A protein and the small-molecule ligand that binds it are described below.
Small molecule (SMILES): OC[C@H]1O[C@@H](O[C@H]2[C@H](O)[C@@H](O)[C@H](O)O[C@@H]2CO)[C@H](O)[C@@H](O)[C@H]1O

Sequence of chain 1.B:
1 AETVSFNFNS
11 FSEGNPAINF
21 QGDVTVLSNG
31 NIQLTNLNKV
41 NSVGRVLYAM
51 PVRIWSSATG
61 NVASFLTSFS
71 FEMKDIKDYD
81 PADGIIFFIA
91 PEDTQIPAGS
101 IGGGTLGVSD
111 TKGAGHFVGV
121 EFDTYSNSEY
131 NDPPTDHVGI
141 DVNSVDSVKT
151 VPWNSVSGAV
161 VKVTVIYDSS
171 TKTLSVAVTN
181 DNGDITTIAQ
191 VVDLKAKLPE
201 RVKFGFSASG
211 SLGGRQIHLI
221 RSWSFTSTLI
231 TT

Binding-site contacts:
Ligand atom C1 contacts residue SER211 of chain 1.B at 3.8 Å.
Ligand atom O5 contacts residue SER211 of chain 1.B at 3.2 Å (h-bond).
Ligand atom O3 contacts residue TYR125 of chain 1.B at 3.8 Å.
Ligand atom C3 contacts residue ASN127 of chain 1.B at 3.5 Å.
Ligand atom O2 contacts residue GLY213 of chain 1.B at 3.6 Å.
Ligand atom O4 contacts residue ASP83 of chain 1.B at 2.8 Å (salt-bridge).
Ligand atom O3 contacts residue GLY104 of chain 1.B at 3.0 Å (h-bond).
Ligand atom O6 contacts residue ASP80 of chain 1.B at 3.4 Å (salt-bridge).
Ligand atom C3 contacts residue SER211 of chain 1.B at 4.0 Å.
Ligand atom O2 contacts residue GLU129 of chain 1.B at 4.2 Å.
Ligand atom C5 contacts residue TYR125 of chain 1.B at 3.4 Å (hydrophobic).
Ligand atom C4 contacts residue TYR125 of chain 1.B at 3.4 Å (hydrophobic).
Ligand atom C3 contacts residue GLY213 of chain 1.B at 3.9 Å.
Ligand atom C6 contacts residue ASP80 of chain 1.B at 3.9 Å.
Ligand atom O4 contacts residue SER211 of chain 1.B at 3.7 Å.
Ligand atom O3 contacts residue ASP83 of chain 1.B at 2.4 Å (salt-bridge).
Ligand atom C6 contacts residue SER211 of chain 1.B at 4.0 Å.
Ligand atom C4 contacts residue ALA82 of chain 1.B at 4.0 Å (hydrophobic).
Ligand atom O3 contacts residue GLY103 of chain 1.B at 3.5 Å.
Ligand atom C2 contacts residue ASN127 of chain 1.B at 4.2 Å.
Ligand atom O3 contacts residue ASN127 of chain 1.B at 3.0 Å (h-bond).
Ligand atom C4 contacts residue SER211 of chain 1.B at 4.0 Å.
Ligand atom O3 contacts residue LEU212 of chain 1.B at 3.9 Å.
Ligand atom C3 contacts residue TYR125 of chain 1.B at 3.5 Å (hydrophobic).
Ligand atom C3 contacts residue ASP83 of chain 1.B at 3.2 Å.
Ligand atom O4 contacts residue GLY214 of chain 1.B at 3.9 Å.
Ligand atom O6 contacts residue TYR125 of chain 1.B at 3.7 Å.
Ligand atom C6 contacts residue TYR125 of chain 1.B at 3.5 Å (hydrophobic).
Ligand atom O2 contacts residue ASN127 of chain 1.B at 3.7 Å.
Ligand atom O4 contacts residue ALA82 of chain 1.B at 3.4 Å.
Ligand atom C5 contacts residue SER211 of chain 1.B at 3.9 Å.
Ligand atom C2 contacts residue SER211 of chain 1.B at 3.9 Å.
Ligand atom O3 contacts residue GLY214 of chain 1.B at 3.7 Å.
Ligand atom O4 contacts residue SER211 of chain 1.B at 3.0 Å (h-bond).
Ligand atom O3 contacts residue GLY213 of chain 1.B at 2.9 Å (h-bond).
Ligand atom O3 contacts residue SER211 of chain 1.B at 3.1 Å (h-bond).
Ligand atom C6 contacts residue ALA82 of chain 1.B at 4.1 Å (hydrophobic).
Ligand atom C6 contacts residue GLY214 of chain 1.B at 3.7 Å.
Ligand atom C4 contacts residue ASP83 of chain 1.B at 3.1 Å.
Ligand atom O2 contacts residue LEU212 of chain 1.B at 3.6 Å.